The protein below binds the small molecule below.
Small molecule (SMILES): CNC(=O)c1n[nH]c2ccc(Br)cc12

Binding-site contacts:
Ligand atom C03 contacts residue LEU113 of chain 1.A at 4.0 Å (hydrophobic).
Ligand atom N05 contacts residue SER52 of chain 1.A at 3.6 Å.
Ligand atom C12 contacts residue ASN37 of chain 1.A at 4.1 Å.
Ligand atom C09 contacts residue MET112 of chain 1.A at 4.3 Å (hydrophobic).
Ligand atom C11 contacts residue MET112 of chain 1.A at 4.4 Å (hydrophobic).
Ligand atom C10 contacts residue LEU113 of chain 1.A at 4.2 Å (hydrophobic).
Ligand atom N06 contacts residue LEU54 of chain 1.A at 4.0 Å.
Ligand atom C11 contacts residue ASN37 of chain 1.A at 4.1 Å.
Ligand atom N06 contacts residue ASP150 of chain 1.A at 3.1 Å (salt-bridge).
Ligand atom C03 contacts residue SER52 of chain 1.A at 3.8 Å.
Ligand atom C07 contacts residue ASP150 of chain 1.A at 4.0 Å.
Ligand atom N02 contacts residue TRP51 of chain 1.A at 3.4 Å.
Ligand atom N06 contacts residue THR53 of chain 1.A at 3.6 Å.
Ligand atom C01 contacts residue SER52 of chain 1.A at 3.4 Å.
Ligand atom C07 contacts residue LEU54 of chain 1.A at 4.0 Å (hydrophobic).
Ligand atom C03 contacts residue TRP51 of chain 1.A at 4.3 Å (hydrophobic).
Ligand atom BR contacts residue MET108 of chain 1.A at 4.2 Å.
Ligand atom O14 contacts residue ASN41 of chain 1.A at 3.2 Å (h-bond).
Ligand atom C01 contacts residue ASN41 of chain 1.A at 3.8 Å.
Ligand atom N05 contacts residue LEU54 of chain 1.A at 4.4 Å.
Ligand atom C03 contacts residue ASN41 of chain 1.A at 4.1 Å.
Ligand atom C08 contacts residue LEU54 of chain 1.A at 3.6 Å (hydrophobic).
Ligand atom BR contacts residue PRO105 of chain 1.A at 3.3 Å.
Ligand atom C09 contacts residue LEU54 of chain 1.A at 4.0 Å (hydrophobic).
Ligand atom N05 contacts residue ASP150 of chain 1.A at 3.9 Å.
Ligand atom C12 contacts residue MET112 of chain 1.A at 3.9 Å (hydrophobic).
Ligand atom N05 contacts residue THR53 of chain 1.A at 3.8 Å.
Ligand atom C01 contacts residue TRP102 of chain 1.A at 3.3 Å (hydrophobic).
Ligand atom O14 contacts residue LEU104 of chain 1.A at 3.6 Å.
Ligand atom C12 contacts residue PRO105 of chain 1.A at 4.4 Å (hydrophobic).
Ligand atom C11 contacts residue LEU104 of chain 1.A at 4.2 Å (hydrophobic).
Ligand atom N02 contacts residue SER52 of chain 1.A at 2.7 Å (h-bond).
Ligand atom C08 contacts residue ASP150 of chain 1.A at 4.4 Å.
Ligand atom C04 contacts residue SER52 of chain 1.A at 4.1 Å.
Ligand atom C01 contacts residue TRP51 of chain 1.A at 3.6 Å (hydrophobic).
Ligand atom N02 contacts residue LEU113 of chain 1.A at 4.3 Å.
Ligand atom BR contacts residue MET112 of chain 1.A at 3.5 Å.
Ligand atom C04 contacts residue LEU113 of chain 1.A at 3.8 Å (hydrophobic).
Ligand atom N05 contacts residue LEU113 of chain 1.A at 4.2 Å.
Ligand atom N02 contacts residue ASN41 of chain 1.A at 4.4 Å.

Sequence of chain 1.A:
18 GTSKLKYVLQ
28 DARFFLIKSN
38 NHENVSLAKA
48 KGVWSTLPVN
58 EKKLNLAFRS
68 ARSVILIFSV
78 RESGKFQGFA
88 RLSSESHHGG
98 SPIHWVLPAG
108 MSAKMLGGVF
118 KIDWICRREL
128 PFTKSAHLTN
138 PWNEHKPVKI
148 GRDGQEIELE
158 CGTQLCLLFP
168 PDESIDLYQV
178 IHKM